Binding-site contacts:
Ligand atom C4 contacts residue TYR135 of chain 2.A at 4.5 Å (hydrophobic).
Ligand atom C5 contacts residue TYR135 of chain 2.A at 4.0 Å (hydrophobic).
Ligand atom O6 contacts residue TYR135 of chain 2.A at 4.2 Å.
Ligand atom N2 contacts residue ASN118 of chain 2.A at 2.9 Å (h-bond).
Ligand atom C5 contacts residue ASN118 of chain 2.A at 3.7 Å.
Ligand atom O5 contacts residue ASN118 of chain 2.A at 2.4 Å (h-bond).
Ligand atom O6 contacts residue SER120 of chain 2.A at 3.7 Å.
Ligand atom C1 contacts residue ASN118 of chain 2.A at 1.4 Å.
Ligand atom O7 contacts residue ASN118 of chain 2.A at 4.2 Å.
Ligand atom O4 contacts residue TYR135 of chain 2.A at 4.0 Å.
Ligand atom C2 contacts residue ASN118 of chain 2.A at 2.5 Å.
Ligand atom C3 contacts residue TYR135 of chain 2.A at 4.3 Å (hydrophobic).
Ligand atom C3 contacts residue ASN118 of chain 2.A at 3.8 Å.
Ligand atom C6 contacts residue TYR135 of chain 2.A at 4.3 Å (hydrophobic).
Ligand atom C7 contacts residue ASN118 of chain 2.A at 3.7 Å.
Ligand atom C4 contacts residue ASN118 of chain 2.A at 4.2 Å.
Ligand atom C1 contacts residue TYR135 of chain 2.A at 4.2 Å (hydrophobic).

A protein and the small-molecule ligand that binds it are described below.
Small molecule (SMILES): CC(=O)N[C@@H]1[C@@H](O)[C@H](O)[C@@H](CO)O[C@H]1O

Sequence of chain 2.A:
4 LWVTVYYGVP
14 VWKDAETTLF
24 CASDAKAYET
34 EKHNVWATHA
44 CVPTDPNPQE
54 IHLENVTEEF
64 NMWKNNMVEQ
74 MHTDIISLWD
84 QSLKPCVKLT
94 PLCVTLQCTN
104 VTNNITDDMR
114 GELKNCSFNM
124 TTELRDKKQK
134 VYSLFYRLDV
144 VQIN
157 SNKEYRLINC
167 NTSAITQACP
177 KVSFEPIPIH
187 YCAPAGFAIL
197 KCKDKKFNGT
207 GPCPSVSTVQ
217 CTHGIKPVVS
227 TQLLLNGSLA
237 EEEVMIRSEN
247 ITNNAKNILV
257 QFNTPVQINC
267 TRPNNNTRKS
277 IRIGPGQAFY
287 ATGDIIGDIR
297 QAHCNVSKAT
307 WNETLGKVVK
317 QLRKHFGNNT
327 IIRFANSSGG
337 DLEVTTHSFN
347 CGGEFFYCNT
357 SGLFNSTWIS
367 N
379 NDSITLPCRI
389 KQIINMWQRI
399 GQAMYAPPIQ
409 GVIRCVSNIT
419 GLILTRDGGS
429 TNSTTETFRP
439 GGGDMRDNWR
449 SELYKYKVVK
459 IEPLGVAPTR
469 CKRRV